Sequence of chain 1.A:
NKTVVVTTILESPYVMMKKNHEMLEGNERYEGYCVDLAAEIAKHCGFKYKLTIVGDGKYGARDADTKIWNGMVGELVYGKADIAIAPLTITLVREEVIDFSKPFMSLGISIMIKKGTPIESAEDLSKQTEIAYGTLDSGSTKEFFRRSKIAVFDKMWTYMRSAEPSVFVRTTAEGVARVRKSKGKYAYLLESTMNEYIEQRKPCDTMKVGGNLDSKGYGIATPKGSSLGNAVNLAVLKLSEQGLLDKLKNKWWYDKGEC

A small-molecule ligand and the protein it binds are described below.
Small molecule (SMILES): N[C@@H](CCC(=O)O)C(=O)O

Binding-site contacts:
Ligand atom O contacts residue ARG96 of chain 1.A at 2.8 Å (salt-bridge).
Ligand atom C contacts residue ARG96 of chain 1.A at 3.4 Å.
Ligand atom CB contacts residue LEU138 of chain 1.A at 4.0 Å (hydrophobic).
Ligand atom O contacts residue SER142 of chain 1.A at 2.8 Å (h-bond).
Ligand atom C contacts residue TYR61 of chain 1.A at 3.6 Å (hydrophobic).
Ligand atom OXT contacts residue SER142 of chain 1.A at 4.0 Å.
Ligand atom OE2 contacts residue THR143 of chain 1.A at 3.2 Å (h-bond).
Ligand atom CD contacts residue THR143 of chain 1.A at 3.4 Å.
Ligand atom CB contacts residue GLU193 of chain 1.A at 4.0 Å.
Ligand atom CG contacts residue GLU193 of chain 1.A at 3.5 Å.
Ligand atom O contacts residue GLY141 of chain 1.A at 3.3 Å.
Ligand atom CG contacts residue LEU138 of chain 1.A at 3.7 Å (hydrophobic).
Ligand atom CD contacts residue GLU193 of chain 1.A at 3.9 Å.
Ligand atom N contacts residue TYR61 of chain 1.A at 3.9 Å.
Ligand atom CA contacts residue SER142 of chain 1.A at 3.3 Å.
Ligand atom OE1 contacts residue GLU193 of chain 1.A at 3.8 Å.
Ligand atom OXT contacts residue PRO89 of chain 1.A at 3.7 Å.
Ligand atom N contacts residue SER142 of chain 1.A at 4.1 Å.
Ligand atom OXT contacts residue THR91 of chain 1.A at 2.9 Å (h-bond).
Ligand atom OE2 contacts residue GLY141 of chain 1.A at 3.4 Å.
Ligand atom N contacts residue THR91 of chain 1.A at 2.9 Å (h-bond).
Ligand atom CA contacts residue GLU193 of chain 1.A at 3.4 Å.
Ligand atom N contacts residue GLU193 of chain 1.A at 2.7 Å (salt-bridge).
Ligand atom OXT contacts residue LEU90 of chain 1.A at 3.5 Å.
Ligand atom C contacts residue THR91 of chain 1.A at 3.6 Å.
Ligand atom C contacts residue SER142 of chain 1.A at 3.3 Å.
Ligand atom CA contacts residue THR91 of chain 1.A at 3.4 Å.
Ligand atom N contacts residue TYR220 of chain 1.A at 3.6 Å.
Ligand atom OE2 contacts residue SER142 of chain 1.A at 3.2 Å (h-bond).
Ligand atom OE2 contacts residue LEU138 of chain 1.A at 4.1 Å.
Ligand atom CA contacts residue TYR61 of chain 1.A at 3.9 Å (hydrophobic).
Ligand atom OXT contacts residue TYR61 of chain 1.A at 3.5 Å.
Ligand atom O contacts residue TYR61 of chain 1.A at 3.5 Å.
Ligand atom N contacts residue PRO89 of chain 1.A at 2.9 Å (h-bond).
Ligand atom CD contacts residue LEU138 of chain 1.A at 3.9 Å (hydrophobic).
Ligand atom CB contacts residue TYR61 of chain 1.A at 3.6 Å (hydrophobic).
Ligand atom C contacts residue PRO89 of chain 1.A at 4.3 Å (hydrophobic).
Ligand atom OXT contacts residue ARG96 of chain 1.A at 2.8 Å (salt-bridge).
Ligand atom CA contacts residue PRO89 of chain 1.A at 4.1 Å (hydrophobic).
Ligand atom OE1 contacts residue THR143 of chain 1.A at 2.8 Å (h-bond).